Binding-site contacts:
Ligand atom C7 contacts residue ASP30 of chain 1.B at 3.5 Å.
Ligand atom C35 contacts residue PRO81 of chain 1.B at 3.6 Å (hydrophobic).
Ligand atom C6 contacts residue ALA28 of chain 1.B at 3.6 Å (hydrophobic).
Ligand atom O27 contacts residue GLY27 of chain 1.A at 3.4 Å (h-bond).
Ligand atom O9 contacts residue ILE50 of chain 1.A at 3.5 Å.
Ligand atom O10 contacts residue ILE50 of chain 1.A at 3.2 Å.
Ligand atom C1 contacts residue ASP30 of chain 1.B at 3.6 Å.
Ligand atom O10 contacts residue GLY49 of chain 1.B at 3.3 Å.
Ligand atom C26 contacts residue ASP30 of chain 1.A at 3.6 Å.
Ligand atom C23 contacts residue ILE50 of chain 1.B at 3.8 Å (hydrophobic).
Ligand atom C12 contacts residue GLY27 of chain 1.B at 3.6 Å.
Ligand atom C4 contacts residue GLY48 of chain 1.B at 3.3 Å.
Ligand atom C7 contacts residue VAL32 of chain 1.B at 3.7 Å (hydrophobic).
Ligand atom C24 contacts residue ILE50 of chain 1.B at 3.6 Å (hydrophobic).
Ligand atom O1 contacts residue ASP30 of chain 1.B at 3.4 Å (salt-bridge).
Ligand atom O27 contacts residue ASP29 of chain 1.A at 2.9 Å (salt-bridge).
Ligand atom C32 contacts residue GLY27 of chain 1.A at 3.5 Å.
Ligand atom C34 contacts residue GLY49 of chain 1.A at 3.6 Å.
Ligand atom C19 contacts residue GLY27 of chain 1.A at 3.7 Å.
Ligand atom C16 contacts residue ASP25 of chain 1.B at 3.2 Å.
Ligand atom O18 contacts residue GLY27 of chain 1.A at 3.3 Å.
Ligand atom C32 contacts residue ASP25 of chain 1.B at 3.3 Å.
Ligand atom N20 contacts residue GLY27 of chain 1.A at 3.1 Å (h-bond).
Ligand atom C34 contacts residue ILE50 of chain 1.A at 3.5 Å (hydrophobic).
Ligand atom N27 contacts residue GLY48 of chain 1.A at 3.0 Å (h-bond).
Ligand atom C7 contacts residue ALA28 of chain 1.B at 3.6 Å (hydrophobic).
Ligand atom C37 contacts residue GLY27 of chain 1.A at 3.5 Å.
Ligand atom C28 contacts residue ARG8 of chain 1.B at 3.7 Å.
Ligand atom O18 contacts residue ASP25 of chain 1.A at 2.7 Å (salt-bridge).
Ligand atom O18 contacts residue ASP25 of chain 1.B at 2.6 Å (salt-bridge).
Ligand atom O9 contacts residue ILE84 of chain 1.B at 3.4 Å.
Ligand atom C14 contacts residue VAL82 of chain 1.A at 3.8 Å (hydrophobic).
Ligand atom C28 contacts residue GLY48 of chain 1.A at 3.5 Å.
Ligand atom C17 contacts residue ASP25 of chain 1.A at 3.6 Å.
Ligand atom C34 contacts residue PRO81 of chain 1.B at 3.6 Å (hydrophobic).
Ligand atom O22 contacts residue GLY49 of chain 1.A at 3.4 Å.
Ligand atom C17 contacts residue ASP25 of chain 1.B at 3.4 Å.
Ligand atom O27 contacts residue ALA28 of chain 1.A at 3.5 Å.
Ligand atom C27 contacts residue GLY48 of chain 1.A at 3.7 Å.
Ligand atom C28 contacts residue ASP29 of chain 1.A at 3.7 Å.

The small molecule below binds the protein below.
Small molecule (SMILES): CC[C@H](C)[C@H](NC(C)=O)C(=O)N[C@@H](Cc1ccccc1)[C@H](O)CN(CC(C)C)S(=O)(=O)c1ccc(OC)cc1

Sequence of chain 1.A:
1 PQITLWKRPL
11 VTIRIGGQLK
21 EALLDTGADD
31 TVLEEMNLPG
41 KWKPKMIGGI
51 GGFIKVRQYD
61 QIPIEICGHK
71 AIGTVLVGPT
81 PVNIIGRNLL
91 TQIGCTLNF

Sequence of chain 1.B:
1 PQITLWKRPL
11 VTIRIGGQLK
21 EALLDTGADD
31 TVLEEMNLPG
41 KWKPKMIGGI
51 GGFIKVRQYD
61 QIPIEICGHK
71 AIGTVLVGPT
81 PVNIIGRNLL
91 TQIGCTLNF